A protein and the small-molecule ligand that binds it are described below.
Small molecule (SMILES): CC(=O)N[C@@H]1[C@@H](O)[C@H](O)[C@@H](CO)O[C@H]1O

Binding-site contacts:
Ligand atom C6 contacts residue VAL272 of chain 1.E at 4.2 Å (hydrophobic).
Ligand atom O6 contacts residue VAL272 of chain 1.E at 3.5 Å (h-bond).
Ligand atom C1 contacts residue ASN291 of chain 1.E at 1.4 Å.
Ligand atom C4 contacts residue GLN345 of chain 1.E at 4.5 Å.
Ligand atom C7 contacts residue ASN291 of chain 1.E at 3.3 Å.
Ligand atom C7 contacts residue GLN345 of chain 1.E at 4.5 Å.
Ligand atom C5 contacts residue ASN291 of chain 1.E at 3.7 Å.
Ligand atom O5 contacts residue GLY270 of chain 1.E at 4.1 Å.
Ligand atom N2 contacts residue GLN345 of chain 1.E at 3.4 Å (h-bond).
Ligand atom O5 contacts residue ASN291 of chain 1.E at 2.4 Å (h-bond).
Ligand atom N2 contacts residue ASN291 of chain 1.E at 2.9 Å (h-bond).
Ligand atom C8 contacts residue ASN291 of chain 1.E at 3.3 Å.
Ligand atom O6 contacts residue GLN349 of chain 1.E at 4.5 Å.
Ligand atom O6 contacts residue LYS271 of chain 1.E at 3.4 Å.
Ligand atom C5 contacts residue VAL272 of chain 1.E at 4.5 Å (hydrophobic).
Ligand atom C3 contacts residue GLN345 of chain 1.E at 3.4 Å.
Ligand atom C6 contacts residue GLY270 of chain 1.E at 4.3 Å.
Ligand atom C2 contacts residue GLN345 of chain 1.E at 3.7 Å.
Ligand atom O3 contacts residue GLN345 of chain 1.E at 4.2 Å.
Ligand atom C2 contacts residue ASN291 of chain 1.E at 2.5 Å.
Ligand atom C1 contacts residue GLN345 of chain 1.E at 3.8 Å.
Ligand atom C1 contacts residue VAL272 of chain 1.E at 4.3 Å (hydrophobic).
Ligand atom C3 contacts residue ASN291 of chain 1.E at 3.8 Å.
Ligand atom C6 contacts residue LYS271 of chain 1.E at 3.9 Å.
Ligand atom O5 contacts residue VAL272 of chain 1.E at 3.9 Å.
Ligand atom C4 contacts residue ASN291 of chain 1.E at 4.2 Å.
Ligand atom O7 contacts residue ASN291 of chain 1.E at 3.5 Å (h-bond).
Ligand atom O5 contacts residue LYS271 of chain 1.E at 3.7 Å.

Sequence of chain 1.E:
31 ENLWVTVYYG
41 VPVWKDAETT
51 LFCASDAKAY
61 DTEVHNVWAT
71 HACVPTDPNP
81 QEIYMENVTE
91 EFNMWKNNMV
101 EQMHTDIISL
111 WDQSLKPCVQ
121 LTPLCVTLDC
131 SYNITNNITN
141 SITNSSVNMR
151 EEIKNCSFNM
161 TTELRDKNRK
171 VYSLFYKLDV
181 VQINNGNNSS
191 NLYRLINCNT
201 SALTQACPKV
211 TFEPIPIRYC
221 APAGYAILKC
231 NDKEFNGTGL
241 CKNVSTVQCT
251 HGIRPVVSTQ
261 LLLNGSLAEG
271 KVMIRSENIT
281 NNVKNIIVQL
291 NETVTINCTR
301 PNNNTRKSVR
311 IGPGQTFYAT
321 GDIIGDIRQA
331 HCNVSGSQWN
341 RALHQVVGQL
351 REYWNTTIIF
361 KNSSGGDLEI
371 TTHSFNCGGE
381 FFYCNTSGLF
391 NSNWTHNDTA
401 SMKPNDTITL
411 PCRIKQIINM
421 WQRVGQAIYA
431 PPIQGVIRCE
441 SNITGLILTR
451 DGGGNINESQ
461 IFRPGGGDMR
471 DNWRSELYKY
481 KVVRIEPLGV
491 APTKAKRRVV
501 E